Binding-site contacts:
Ligand atom C23 contacts residue PHE95 of chain 1.A at 3.8 Å (hydrophobic).
Ligand atom C20 contacts residue PHE95 of chain 1.A at 4.2 Å (hydrophobic).
Ligand atom O4 contacts residue PHE95 of chain 1.A at 4.1 Å.
Ligand atom C18 contacts residue THR90 of chain 1.A at 4.2 Å.
Ligand atom C18 contacts residue PHE87 of chain 1.A at 4.3 Å (hydrophobic).
Ligand atom O5 contacts residue CYS96 of chain 1.A at 3.5 Å (h-bond).
Ligand atom O1 contacts residue CLR1 of chain 1.D at 3.3 Å.
Ligand atom O5 contacts residue CLR1 of chain 1.D at 4.2 Å.
Ligand atom C4 contacts residue ILE46 of chain 1.A at 4.1 Å (hydrophobic).
Ligand atom C3 contacts residue ILE46 of chain 1.A at 4.3 Å (hydrophobic).
Ligand atom C10 contacts residue VAL82 of chain 1.A at 4.0 Å (hydrophobic).
Ligand atom C25 contacts residue PHE95 of chain 1.A at 4.1 Å (hydrophobic).
Ligand atom C8 contacts residue VAL82 of chain 1.A at 4.2 Å (hydrophobic).
Ligand atom O2 contacts residue MYS1 of chain 1.J at 3.7 Å.
Ligand atom C17 contacts residue CLR1 of chain 1.D at 4.3 Å.
Ligand atom O1 contacts residue PHE95 of chain 1.A at 4.1 Å.
Ligand atom C1 contacts residue LEU39 of chain 1.A at 4.0 Å (hydrophobic).
Ligand atom C13 contacts residue LEU83 of chain 1.A at 4.0 Å (hydrophobic).
Ligand atom C26 contacts residue CYS96 of chain 1.A at 3.4 Å (hydrophobic).
Ligand atom C3 contacts residue ALA42 of chain 1.A at 4.2 Å (hydrophobic).
Ligand atom C3 contacts residue VAL43 of chain 1.A at 3.8 Å (hydrophobic).
Ligand atom C1 contacts residue ALA42 of chain 1.A at 3.9 Å (hydrophobic).
Ligand atom C21 contacts residue PHE95 of chain 1.A at 4.0 Å (hydrophobic).
Ligand atom C1 contacts residue GLY81 of chain 1.A at 3.6 Å.
Ligand atom C1 contacts residue PRO86 of chain 1.A at 4.2 Å (hydrophobic).
Ligand atom C23 contacts residue MYS1 of chain 1.J at 4.2 Å.
Ligand atom C20 contacts residue THR90 of chain 1.A at 4.1 Å.
Ligand atom O4 contacts residue CYS96 of chain 1.A at 3.2 Å (h-bond).
Ligand atom C5 contacts residue VAL82 of chain 1.A at 4.1 Å (hydrophobic).
Ligand atom C13 contacts residue CLR1 of chain 1.D at 3.7 Å.
Ligand atom C15 contacts residue CLR1 of chain 1.D at 3.8 Å.
Ligand atom O5 contacts residue GLN188 of chain 1.A at 3.4 Å (h-bond).
Ligand atom C11 contacts residue PRO86 of chain 1.A at 4.2 Å (hydrophobic).
Ligand atom C26 contacts residue GLN188 of chain 1.A at 3.9 Å.
Ligand atom C25 contacts residue CYS96 of chain 1.A at 3.0 Å (hydrophobic).
Ligand atom C9 contacts residue VAL82 of chain 1.A at 3.6 Å (hydrophobic).
Ligand atom C19 contacts residue THR90 of chain 1.A at 4.1 Å.
Ligand atom C8 contacts residue MYS1 of chain 1.J at 4.2 Å.
Ligand atom C18 contacts residue CLR1 of chain 1.D at 3.8 Å.
Ligand atom C22 contacts residue PHE95 of chain 1.A at 4.1 Å (hydrophobic).

Sequence of chain 1.A:
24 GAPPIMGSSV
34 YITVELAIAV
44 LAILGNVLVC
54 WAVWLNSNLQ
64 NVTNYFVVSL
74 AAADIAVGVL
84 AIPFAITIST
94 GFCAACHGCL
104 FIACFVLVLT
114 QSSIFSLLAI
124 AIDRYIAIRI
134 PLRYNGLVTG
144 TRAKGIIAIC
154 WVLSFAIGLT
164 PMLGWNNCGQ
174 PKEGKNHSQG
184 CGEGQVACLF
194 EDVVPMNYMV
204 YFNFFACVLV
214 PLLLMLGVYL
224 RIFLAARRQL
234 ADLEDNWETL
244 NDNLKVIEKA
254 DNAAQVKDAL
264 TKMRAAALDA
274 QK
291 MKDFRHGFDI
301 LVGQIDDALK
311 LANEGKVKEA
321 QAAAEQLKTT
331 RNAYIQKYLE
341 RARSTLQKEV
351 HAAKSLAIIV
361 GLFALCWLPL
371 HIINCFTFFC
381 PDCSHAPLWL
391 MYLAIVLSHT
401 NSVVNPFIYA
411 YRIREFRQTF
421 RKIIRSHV

The protein below binds the small molecule below.
Small molecule (SMILES): CC(C)CCC[C@@H](C)CCC[C@@H](C)CCC[C@@H](C)CCCC(=O)OC[C@@H](O)[C@@H](O)CO